Sequence of chain 1.B:
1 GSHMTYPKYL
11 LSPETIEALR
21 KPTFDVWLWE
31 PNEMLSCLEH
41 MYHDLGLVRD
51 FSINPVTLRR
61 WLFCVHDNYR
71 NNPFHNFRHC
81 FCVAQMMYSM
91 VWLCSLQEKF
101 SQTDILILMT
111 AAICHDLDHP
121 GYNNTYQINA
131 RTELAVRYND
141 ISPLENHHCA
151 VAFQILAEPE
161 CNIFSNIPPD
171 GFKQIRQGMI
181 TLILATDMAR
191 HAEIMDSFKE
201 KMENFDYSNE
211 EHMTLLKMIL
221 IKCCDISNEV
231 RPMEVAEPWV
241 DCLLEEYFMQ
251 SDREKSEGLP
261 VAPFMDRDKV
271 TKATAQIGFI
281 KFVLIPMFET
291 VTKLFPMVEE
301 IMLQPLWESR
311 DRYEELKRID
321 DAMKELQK

Binding-site contacts:
Ligand atom C1 contacts residue PHE279 of chain 1.B at 3.6 Å (hydrophobic).
Ligand atom C8 contacts residue GLN276 of chain 1.B at 3.5 Å.
Ligand atom C8 contacts residue PHE279 of chain 1.B at 3.5 Å (hydrophobic).
Ligand atom N4 contacts residue PHE74 of chain 1.B at 4.0 Å.
Ligand atom C12 contacts residue MET188 of chain 1.B at 3.7 Å (hydrophobic).
Ligand atom C10 contacts residue TYR247 of chain 1.B at 3.6 Å (hydrophobic).
Ligand atom C2 contacts residue PHE279 of chain 1.B at 3.5 Å (hydrophobic).
Ligand atom C20 contacts residue TYR247 of chain 1.B at 4.0 Å (hydrophobic).
Ligand atom C19 contacts residue TYR247 of chain 1.B at 3.5 Å (hydrophobic).
Ligand atom C17 contacts residue GLN276 of chain 1.B at 3.7 Å.
Ligand atom C21 contacts residue LEU243 of chain 1.B at 3.8 Å (hydrophobic).
Ligand atom C17 contacts residue ALA275 of chain 1.B at 3.9 Å (hydrophobic).
Ligand atom N3 contacts residue LEU243 of chain 1.B at 3.9 Å.
Ligand atom C19 contacts residue PHE264 of chain 1.B at 3.5 Å (hydrophobic).
Ligand atom C8 contacts residue LEU243 of chain 1.B at 3.8 Å (hydrophobic).
Ligand atom C22 contacts residue LEU243 of chain 1.B at 3.6 Å (hydrophobic).
Ligand atom C14 contacts residue TYR247 of chain 1.B at 3.5 Å (hydrophobic).
Ligand atom O15 contacts residue PHE279 of chain 1.B at 3.9 Å.
Ligand atom C16 contacts residue GLN276 of chain 1.B at 3.4 Å.
Ligand atom C6 contacts residue GLN276 of chain 1.B at 3.6 Å.
Ligand atom C18 contacts residue ALA275 of chain 1.B at 3.9 Å (hydrophobic).
Ligand atom N7 contacts residue GLN276 of chain 1.B at 2.6 Å (h-bond).
Ligand atom O15 contacts residue GLN276 of chain 1.B at 3.3 Å (h-bond).
Ligand atom N3 contacts residue PHE279 of chain 1.B at 3.9 Å.
Ligand atom C18 contacts residue TYR247 of chain 1.B at 3.8 Å (hydrophobic).
Ligand atom C11 contacts residue MET188 of chain 1.B at 3.8 Å (hydrophobic).
Ligand atom C20 contacts residue LEU244 of chain 1.B at 3.6 Å (hydrophobic).
Ligand atom N9 contacts residue PHE279 of chain 1.B at 3.5 Å.
Ligand atom N4 contacts residue ILE226 of chain 1.B at 3.7 Å.
Ligand atom C16 contacts residue PHE279 of chain 1.B at 3.7 Å (hydrophobic).
Ligand atom C17 contacts residue LEU243 of chain 1.B at 3.8 Å (hydrophobic).
Ligand atom C22 contacts residue ALA275 of chain 1.B at 3.9 Å (hydrophobic).
Ligand atom C1 contacts residue LEU243 of chain 1.B at 4.0 Å (hydrophobic).
Ligand atom C22 contacts residue GLN276 of chain 1.B at 3.2 Å.
Ligand atom C2 contacts residue LEU243 of chain 1.B at 3.4 Å (hydrophobic).
Ligand atom N7 contacts residue PHE279 of chain 1.B at 3.4 Å.
Ligand atom C14 contacts residue LEU243 of chain 1.B at 3.6 Å (hydrophobic).
Ligand atom C13 contacts residue HIS75 of chain 1.B at 3.8 Å.
Ligand atom N9 contacts residue LEU243 of chain 1.B at 3.4 Å.
Ligand atom C6 contacts residue PHE279 of chain 1.B at 3.5 Å (hydrophobic).

A small-molecule ligand and the protein it binds are described below.
Small molecule (SMILES): O=c1[nH]c(Cc2ccccc2)nc2c1cnn2C1CCCC1